The small molecule below binds the protein below.
Small molecule (SMILES): CC(=O)N[C@@H]1[C@@H](O)[C@H](O)[C@@H](CO)O[C@H]1O

Binding-site contacts:
Ligand atom C8 contacts residue THR137 of chain 3.A at 4.0 Å.
Ligand atom C5 contacts residue ASN138 of chain 3.A at 3.7 Å.
Ligand atom N2 contacts residue ASN138 of chain 3.A at 2.8 Å (h-bond).
Ligand atom C4 contacts residue ASN138 of chain 3.A at 4.2 Å.
Ligand atom C6 contacts residue GLY149 of chain 3.A at 4.4 Å.
Ligand atom O7 contacts residue ASN138 of chain 3.A at 3.6 Å.
Ligand atom C8 contacts residue CYS136 of chain 3.A at 4.5 Å (hydrophobic).
Ligand atom C1 contacts residue LYS152 of chain 3.A at 4.5 Å.
Ligand atom C2 contacts residue ASN138 of chain 3.A at 2.4 Å.
Ligand atom C3 contacts residue ASN138 of chain 3.A at 3.7 Å.
Ligand atom O5 contacts residue ASN138 of chain 3.A at 2.4 Å (h-bond).
Ligand atom C5 contacts residue GLY149 of chain 3.A at 4.4 Å.
Ligand atom C8 contacts residue ASN138 of chain 3.A at 3.9 Å.
Ligand atom C1 contacts residue GLY149 of chain 3.A at 4.4 Å.
Ligand atom C7 contacts residue ASN138 of chain 3.A at 3.4 Å.
Ligand atom C1 contacts residue ASN138 of chain 3.A at 1.4 Å.
Ligand atom O5 contacts residue GLY149 of chain 3.A at 3.8 Å.

Sequence of chain 3.A:
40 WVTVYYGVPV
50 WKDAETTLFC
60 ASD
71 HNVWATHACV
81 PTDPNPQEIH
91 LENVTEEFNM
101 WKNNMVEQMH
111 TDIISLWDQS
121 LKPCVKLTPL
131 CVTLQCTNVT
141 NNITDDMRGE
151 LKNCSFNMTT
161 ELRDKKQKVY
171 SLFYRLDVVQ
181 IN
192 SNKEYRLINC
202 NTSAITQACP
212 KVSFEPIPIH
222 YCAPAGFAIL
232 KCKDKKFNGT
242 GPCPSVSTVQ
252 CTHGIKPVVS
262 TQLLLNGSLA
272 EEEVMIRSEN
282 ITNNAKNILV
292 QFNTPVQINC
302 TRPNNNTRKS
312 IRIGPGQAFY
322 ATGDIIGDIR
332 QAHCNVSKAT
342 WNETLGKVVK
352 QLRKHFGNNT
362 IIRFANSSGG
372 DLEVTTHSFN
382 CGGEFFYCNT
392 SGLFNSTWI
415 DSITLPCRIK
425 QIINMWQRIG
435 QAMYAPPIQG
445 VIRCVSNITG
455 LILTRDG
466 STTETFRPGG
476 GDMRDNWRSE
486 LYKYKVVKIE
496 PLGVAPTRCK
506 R